Binding-site contacts:
Ligand atom CM2 contacts residue ILE122 of chain 49.A at 3.8 Å (hydrophobic).
Ligand atom CM6 contacts residue LEU184 of chain 49.A at 3.7 Å (hydrophobic).
Ligand atom O1B contacts residue ILE98 of chain 49.A at 3.2 Å.
Ligand atom N2 contacts residue MET214 of chain 49.A at 3.8 Å.
Ligand atom C3 contacts residue LEU100 of chain 49.A at 3.8 Å (hydrophobic).
Ligand atom CM3 contacts residue TYR190 of chain 49.A at 3.6 Å (hydrophobic).
Ligand atom C5B contacts residue TYR144 of chain 49.A at 3.8 Å (hydrophobic).
Ligand atom N4A contacts residue PHE179 of chain 49.A at 3.5 Å.
Ligand atom N1A contacts residue MET124 of chain 49.A at 3.6 Å.
Ligand atom C1C contacts residue MET214 of chain 49.A at 3.2 Å (hydrophobic).
Ligand atom N3A contacts residue PHE179 of chain 49.A at 3.7 Å.
Ligand atom C4 contacts residue TYR190 of chain 49.A at 3.7 Å (hydrophobic).
Ligand atom O1 contacts residue MET214 of chain 49.A at 3.2 Å.
Ligand atom CM4 contacts residue TYR144 of chain 49.A at 3.8 Å (hydrophobic).
Ligand atom N1A contacts residue LEU217 of chain 49.A at 3.3 Å.
Ligand atom C5B contacts residue LEU181 of chain 49.A at 3.6 Å (hydrophobic).
Ligand atom C1B contacts residue ILE98 of chain 49.A at 3.7 Å (hydrophobic).
Ligand atom CM4 contacts residue VAL168 of chain 49.A at 3.9 Å (hydrophobic).
Ligand atom C2A contacts residue PHE179 of chain 49.A at 3.5 Å (hydrophobic).
Ligand atom N4A contacts residue TYR144 of chain 49.A at 3.7 Å.
Ligand atom N3A contacts residue TYR144 of chain 49.A at 3.2 Å.
Ligand atom N1A contacts residue PHE179 of chain 49.A at 3.3 Å.
Ligand atom C2A contacts residue LEU217 of chain 49.A at 4.0 Å (hydrophobic).
Ligand atom C2B contacts residue ILE122 of chain 49.A at 4.0 Å (hydrophobic).
Ligand atom C4 contacts residue MET214 of chain 49.A at 3.7 Å (hydrophobic).
Ligand atom C5 contacts residue MET214 of chain 49.A at 3.4 Å (hydrophobic).
Ligand atom C1B contacts residue LEU181 of chain 49.A at 4.0 Å (hydrophobic).
Ligand atom CM2 contacts residue ILE77 of chain 49.A at 3.8 Å (hydrophobic).
Ligand atom CM6 contacts residue LEU181 of chain 49.A at 3.8 Å (hydrophobic).
Ligand atom N5A contacts residue MET124 of chain 49.A at 3.9 Å.
Ligand atom C4 contacts residue LEU100 of chain 49.A at 3.9 Å (hydrophobic).
Ligand atom C6B contacts residue ILE98 of chain 49.A at 3.8 Å (hydrophobic).
Ligand atom N5A contacts residue LEU217 of chain 49.A at 3.6 Å.
Ligand atom CM6 contacts residue TYR144 of chain 49.A at 3.7 Å (hydrophobic).
Ligand atom N2 contacts residue LEU100 of chain 49.A at 3.8 Å.
Ligand atom N5A contacts residue PHE179 of chain 49.A at 3.3 Å.
Ligand atom CM4 contacts residue ALA166 of chain 49.A at 3.1 Å (hydrophobic).
Ligand atom C6B contacts residue LEU181 of chain 49.A at 3.5 Å (hydrophobic).
Ligand atom O1 contacts residue LEU100 of chain 49.A at 3.7 Å.
Ligand atom CM4 contacts residue TYR142 of chain 49.A at 3.7 Å (hydrophobic).

Sequence of chain 49.A:
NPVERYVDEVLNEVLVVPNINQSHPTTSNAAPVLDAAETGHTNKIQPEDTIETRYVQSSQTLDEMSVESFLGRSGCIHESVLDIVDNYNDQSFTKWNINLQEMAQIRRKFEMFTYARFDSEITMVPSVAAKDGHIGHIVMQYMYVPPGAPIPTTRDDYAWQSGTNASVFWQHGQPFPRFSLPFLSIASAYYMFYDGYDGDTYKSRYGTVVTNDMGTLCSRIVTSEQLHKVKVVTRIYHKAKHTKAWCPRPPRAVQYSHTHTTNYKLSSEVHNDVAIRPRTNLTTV

The protein below binds the small molecule below.
Small molecule (SMILES): Cc1cc(CCCOc2c(C)cc(-c3nnn(C)n3)cc2C)on1